Sequence of chain 1.B:
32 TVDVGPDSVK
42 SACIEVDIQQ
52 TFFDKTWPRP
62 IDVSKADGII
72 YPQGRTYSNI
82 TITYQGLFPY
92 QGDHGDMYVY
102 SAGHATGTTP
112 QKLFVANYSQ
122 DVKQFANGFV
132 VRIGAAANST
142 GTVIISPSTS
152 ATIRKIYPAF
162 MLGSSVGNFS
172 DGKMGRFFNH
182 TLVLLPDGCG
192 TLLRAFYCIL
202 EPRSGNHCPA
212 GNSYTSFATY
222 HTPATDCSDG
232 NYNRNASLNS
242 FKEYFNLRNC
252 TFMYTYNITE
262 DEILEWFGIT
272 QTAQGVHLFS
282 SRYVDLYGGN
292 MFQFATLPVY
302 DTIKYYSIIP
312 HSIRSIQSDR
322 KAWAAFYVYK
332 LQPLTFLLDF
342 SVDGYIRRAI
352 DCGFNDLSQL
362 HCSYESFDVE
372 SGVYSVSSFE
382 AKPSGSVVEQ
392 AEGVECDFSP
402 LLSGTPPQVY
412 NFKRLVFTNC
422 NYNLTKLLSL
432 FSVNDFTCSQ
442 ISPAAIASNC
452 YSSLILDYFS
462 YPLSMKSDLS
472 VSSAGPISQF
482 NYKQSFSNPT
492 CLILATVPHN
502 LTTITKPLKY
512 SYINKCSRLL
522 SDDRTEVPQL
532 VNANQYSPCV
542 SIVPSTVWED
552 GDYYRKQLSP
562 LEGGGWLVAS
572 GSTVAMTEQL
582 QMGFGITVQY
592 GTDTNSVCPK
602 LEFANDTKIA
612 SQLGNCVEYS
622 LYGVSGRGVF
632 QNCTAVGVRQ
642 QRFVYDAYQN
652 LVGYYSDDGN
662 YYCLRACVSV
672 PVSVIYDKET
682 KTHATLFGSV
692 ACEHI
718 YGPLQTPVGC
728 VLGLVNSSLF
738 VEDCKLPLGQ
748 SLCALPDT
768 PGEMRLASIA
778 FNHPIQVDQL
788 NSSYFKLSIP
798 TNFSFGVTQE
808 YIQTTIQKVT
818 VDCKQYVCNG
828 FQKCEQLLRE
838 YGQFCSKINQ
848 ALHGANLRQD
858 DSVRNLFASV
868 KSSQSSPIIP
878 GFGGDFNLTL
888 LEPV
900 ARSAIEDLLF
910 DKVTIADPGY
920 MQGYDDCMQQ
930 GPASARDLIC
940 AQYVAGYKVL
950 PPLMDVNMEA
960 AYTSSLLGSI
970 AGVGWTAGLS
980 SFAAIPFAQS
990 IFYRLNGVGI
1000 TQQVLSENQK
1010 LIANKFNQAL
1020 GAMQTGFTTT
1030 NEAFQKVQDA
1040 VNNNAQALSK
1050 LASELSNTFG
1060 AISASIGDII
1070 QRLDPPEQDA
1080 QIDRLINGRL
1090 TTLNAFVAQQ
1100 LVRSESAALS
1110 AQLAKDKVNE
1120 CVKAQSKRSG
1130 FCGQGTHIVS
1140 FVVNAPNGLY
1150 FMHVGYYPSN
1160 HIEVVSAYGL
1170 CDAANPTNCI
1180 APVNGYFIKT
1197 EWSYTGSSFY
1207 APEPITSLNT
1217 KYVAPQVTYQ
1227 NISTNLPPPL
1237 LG

Binding-site contacts:
Ligand atom O5 contacts residue ASN501 of chain 1.B at 2.4 Å (h-bond).
Ligand atom N2 contacts residue ASN501 of chain 1.B at 2.9 Å (h-bond).
Ligand atom O7 contacts residue ASN501 of chain 1.B at 3.5 Å (h-bond).
Ligand atom C3 contacts residue ASN501 of chain 1.B at 3.8 Å.
Ligand atom C5 contacts residue ASN501 of chain 1.B at 3.7 Å.
Ligand atom C8 contacts residue ASN501 of chain 1.B at 3.7 Å.
Ligand atom C8 contacts residue HIS500 of chain 1.B at 4.0 Å.
Ligand atom C7 contacts residue ASN501 of chain 1.B at 3.4 Å.
Ligand atom C1 contacts residue ASN501 of chain 1.B at 1.5 Å.
Ligand atom C4 contacts residue ASN501 of chain 1.B at 4.3 Å.
Ligand atom C2 contacts residue ASN501 of chain 1.B at 2.5 Å.

A protein and the small-molecule ligand that binds it are described below.
Small molecule (SMILES): CC(=O)N[C@@H]1[C@@H](O)[C@H](O)[C@@H](CO)O[C@H]1O